This protein binds this small molecule.
Small molecule (SMILES): CCCCCCCCCCCC[N+](C)(C)CCCS(=O)(=O)O

Sequence of chain 9.A:
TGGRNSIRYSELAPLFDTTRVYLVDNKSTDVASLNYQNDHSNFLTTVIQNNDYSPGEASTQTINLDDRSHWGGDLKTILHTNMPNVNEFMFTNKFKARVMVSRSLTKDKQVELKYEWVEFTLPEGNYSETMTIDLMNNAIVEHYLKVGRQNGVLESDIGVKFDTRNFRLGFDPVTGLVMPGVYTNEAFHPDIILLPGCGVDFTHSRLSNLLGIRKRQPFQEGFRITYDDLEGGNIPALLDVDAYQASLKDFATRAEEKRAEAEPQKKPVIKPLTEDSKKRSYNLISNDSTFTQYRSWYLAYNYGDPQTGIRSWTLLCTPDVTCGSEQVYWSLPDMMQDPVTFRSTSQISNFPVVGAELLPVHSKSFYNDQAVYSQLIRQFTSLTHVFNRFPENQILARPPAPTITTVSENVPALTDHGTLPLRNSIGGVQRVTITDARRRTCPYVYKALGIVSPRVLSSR

Binding-site contacts:
Ligand atom N1 contacts residue ARG224 of chain 9.A at 4.2 Å.
Ligand atom O3S contacts residue THR226 of chain 9.A at 4.0 Å.
Ligand atom C3 contacts residue ARG224 of chain 9.A at 3.5 Å.
Ligand atom C1 contacts residue ARG224 of chain 9.A at 3.8 Å.
Ligand atom S1 contacts residue ARG98 of chain 9.A at 4.4 Å.
Ligand atom C2 contacts residue ARG98 of chain 9.A at 3.4 Å.
Ligand atom C15 contacts residue ARG224 of chain 9.A at 3.3 Å.
Ligand atom C1 contacts residue ARG98 of chain 9.A at 3.2 Å.
Ligand atom C3 contacts residue TRP117 of chain 9.A at 3.5 Å (hydrophobic).
Ligand atom C15 contacts residue TRP117 of chain 9.A at 4.2 Å (hydrophobic).
Ligand atom C14 contacts residue ARG224 of chain 9.A at 4.5 Å.
Ligand atom O1S contacts residue ARG98 of chain 9.A at 3.6 Å.
Ligand atom C16 contacts residue ARG224 of chain 9.A at 4.0 Å.
Ligand atom C13 contacts residue ARG224 of chain 9.A at 4.1 Å.
Ligand atom O1S contacts residue ASP228 of chain 9.A at 3.6 Å.
Ligand atom N1 contacts residue ARG98 of chain 9.A at 4.3 Å.
Ligand atom C16 contacts residue TRP117 of chain 9.A at 3.7 Å (hydrophobic).
Ligand atom C2 contacts residue ARG224 of chain 9.A at 3.8 Å.
Ligand atom O1S contacts residue THR226 of chain 9.A at 4.3 Å.
Ligand atom C3 contacts residue ARG98 of chain 9.A at 3.2 Å.
Ligand atom N1 contacts residue TRP117 of chain 9.A at 4.1 Å.